Sequence of chain 1.E:
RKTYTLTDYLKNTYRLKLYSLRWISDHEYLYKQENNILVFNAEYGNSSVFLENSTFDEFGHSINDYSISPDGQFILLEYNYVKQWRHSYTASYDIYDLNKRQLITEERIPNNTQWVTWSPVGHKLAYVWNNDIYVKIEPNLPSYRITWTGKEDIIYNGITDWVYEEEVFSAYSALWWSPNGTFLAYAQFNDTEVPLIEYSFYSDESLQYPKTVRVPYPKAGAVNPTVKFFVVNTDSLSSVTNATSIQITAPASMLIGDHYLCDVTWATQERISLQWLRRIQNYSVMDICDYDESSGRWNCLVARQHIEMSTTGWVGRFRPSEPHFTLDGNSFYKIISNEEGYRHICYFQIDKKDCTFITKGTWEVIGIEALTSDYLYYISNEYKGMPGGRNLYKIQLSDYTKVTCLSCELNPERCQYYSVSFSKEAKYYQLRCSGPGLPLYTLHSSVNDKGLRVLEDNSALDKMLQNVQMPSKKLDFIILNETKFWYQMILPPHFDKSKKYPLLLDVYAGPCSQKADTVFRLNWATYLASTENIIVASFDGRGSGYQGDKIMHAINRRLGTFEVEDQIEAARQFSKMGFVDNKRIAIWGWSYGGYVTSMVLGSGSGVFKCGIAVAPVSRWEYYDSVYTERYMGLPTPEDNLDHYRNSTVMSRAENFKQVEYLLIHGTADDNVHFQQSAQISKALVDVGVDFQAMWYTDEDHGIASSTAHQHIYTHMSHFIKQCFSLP

Binding-site contacts:
Ligand atom O6 contacts residue GLU205 of chain 1.E at 3.0 Å (salt-bridge).
Ligand atom N2 contacts residue ILE167 of chain 1.E at 3.9 Å.
Ligand atom C1 contacts residue ILE167 of chain 1.E at 4.4 Å (hydrophobic).
Ligand atom C1 contacts residue THR204 of chain 1.E at 3.5 Å.
Ligand atom N2 contacts residue GLU205 of chain 1.E at 4.5 Å.
Ligand atom C3 contacts residue ASN202 of chain 1.E at 3.8 Å.
Ligand atom C6 contacts residue THR204 of chain 1.E at 4.5 Å.
Ligand atom O7 contacts residue GLN200 of chain 1.E at 3.9 Å.
Ligand atom N2 contacts residue ASN202 of chain 1.E at 2.9 Å (h-bond).
Ligand atom O7 contacts residue LYS240 of chain 1.E at 3.7 Å.
Ligand atom C1 contacts residue ASN202 of chain 1.E at 1.4 Å.
Ligand atom O7 contacts residue ASN202 of chain 1.E at 3.3 Å (h-bond).
Ligand atom O5 contacts residue ASN202 of chain 1.E at 2.3 Å (h-bond).
Ligand atom C2 contacts residue ASN202 of chain 1.E at 2.4 Å.
Ligand atom O7 contacts residue GLU205 of chain 1.E at 3.3 Å (salt-bridge).
Ligand atom O5 contacts residue THR204 of chain 1.E at 3.8 Å.
Ligand atom C5 contacts residue ASN202 of chain 1.E at 3.6 Å.
Ligand atom C7 contacts residue GLU205 of chain 1.E at 4.2 Å.
Ligand atom C6 contacts residue GLU205 of chain 1.E at 3.9 Å.
Ligand atom C8 contacts residue ASN202 of chain 1.E at 4.5 Å.
Ligand atom C7 contacts residue ILE167 of chain 1.E at 3.9 Å (hydrophobic).
Ligand atom C8 contacts residue ILE167 of chain 1.E at 3.8 Å (hydrophobic).
Ligand atom C5 contacts residue THR204 of chain 1.E at 3.9 Å.
Ligand atom C4 contacts residue ASN202 of chain 1.E at 4.2 Å.
Ligand atom C7 contacts residue ASN202 of chain 1.E at 3.3 Å.
Ligand atom O6 contacts residue THR204 of chain 1.E at 3.7 Å.

This small molecule binds to this protein.
Small molecule (SMILES): CC(=O)N[C@H]1[C@H](O[C@H]2[C@H](O)[C@@H](NC(C)=O)CO[C@@H]2CO)O[C@H](CO)[C@@H](O)[C@@H]1O